Binding-site contacts:
Ligand atom C8 contacts residue LYS213 of chain 1.C at 3.8 Å.
Ligand atom C8 contacts residue ASP190 of chain 1.C at 4.2 Å.
Ligand atom O7 contacts residue ASN149 of chain 1.C at 2.9 Å (h-bond).
Ligand atom O3 contacts residue LYS192 of chain 1.C at 2.9 Å.
Ligand atom C5 contacts residue ASN149 of chain 1.C at 3.0 Å.
Ligand atom N2 contacts residue LYS213 of chain 1.C at 3.8 Å.
Ligand atom C1 contacts residue ASN149 of chain 1.C at 1.4 Å.
Ligand atom C2 contacts residue ILE194 of chain 1.C at 3.5 Å (hydrophobic).
Ligand atom C7 contacts residue LYS213 of chain 1.C at 4.3 Å.
Ligand atom C4 contacts residue ILE194 of chain 1.C at 4.5 Å (hydrophobic).
Ligand atom N2 contacts residue ILE194 of chain 1.C at 3.6 Å.
Ligand atom C3 contacts residue LYS192 of chain 1.C at 4.0 Å.
Ligand atom C7 contacts residue LYS192 of chain 1.C at 4.0 Å.
Ligand atom O5 contacts residue ILE194 of chain 1.C at 4.4 Å.
Ligand atom O3 contacts residue ASN149 of chain 1.C at 4.4 Å.
Ligand atom O5 contacts residue LYS192 of chain 1.C at 4.3 Å.
Ligand atom C1 contacts residue ILE194 of chain 1.C at 3.8 Å (hydrophobic).
Ligand atom C3 contacts residue ASN149 of chain 1.C at 3.1 Å.
Ligand atom C8 contacts residue LYS192 of chain 1.C at 3.8 Å.
Ligand atom C6 contacts residue ASN149 of chain 1.C at 4.3 Å.
Ligand atom O5 contacts residue ASN149 of chain 1.C at 2.4 Å (h-bond).
Ligand atom O6 contacts residue LYS192 of chain 1.C at 3.8 Å.
Ligand atom O7 contacts residue LYS196 of chain 1.C at 4.5 Å.
Ligand atom O7 contacts residue LYS192 of chain 1.C at 3.9 Å.
Ligand atom O4 contacts residue ILE194 of chain 1.C at 3.2 Å.
Ligand atom N2 contacts residue ASN149 of chain 1.C at 3.0 Å (h-bond).
Ligand atom C7 contacts residue ASN149 of chain 1.C at 3.2 Å.
Ligand atom O7 contacts residue SER211 of chain 1.C at 3.4 Å.
Ligand atom C4 contacts residue ASN149 of chain 1.C at 3.7 Å.
Ligand atom C2 contacts residue ASN149 of chain 1.C at 2.5 Å.

The protein below binds the small molecule below.
Small molecule (SMILES): CC(=O)N[C@H]1[C@H](O[C@H]2[C@H](O)[C@@H](NC(C)=O)CO[C@@H]2CO)O[C@H](CO)[C@@H](O[C@@H]2O[C@H](CO)[C@@H](O)[C@H](O)[C@@H]2O)[C@@H]1O

Sequence of chain 1.C:
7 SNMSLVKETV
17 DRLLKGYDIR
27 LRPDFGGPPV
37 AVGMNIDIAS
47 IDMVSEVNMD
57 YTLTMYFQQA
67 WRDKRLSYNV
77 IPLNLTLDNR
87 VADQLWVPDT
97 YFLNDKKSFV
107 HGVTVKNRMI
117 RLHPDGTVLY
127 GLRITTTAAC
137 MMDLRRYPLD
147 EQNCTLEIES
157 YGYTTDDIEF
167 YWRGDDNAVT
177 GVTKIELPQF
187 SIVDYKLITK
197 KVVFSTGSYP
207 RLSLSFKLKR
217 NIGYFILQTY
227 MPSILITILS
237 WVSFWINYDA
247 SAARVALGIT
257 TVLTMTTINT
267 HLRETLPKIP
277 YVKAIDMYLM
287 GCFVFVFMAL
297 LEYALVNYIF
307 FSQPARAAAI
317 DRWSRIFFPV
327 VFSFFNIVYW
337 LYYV